Binding-site contacts:
Ligand atom O3P contacts residue ASN118 of chain 1.A at 2.7 Å (h-bond).
Ligand atom O1 contacts residue ASN10 of chain 1.A at 3.1 Å (h-bond).
Ligand atom O3P contacts residue SER116 of chain 1.A at 2.6 Å (h-bond).
Ligand atom C6 contacts residue SER116 of chain 1.A at 3.7 Å.
Ligand atom O2P contacts residue SER116 of chain 1.A at 3.6 Å.
Ligand atom O4 contacts residue SER52 of chain 1.A at 3.7 Å.
Ligand atom P' contacts residue ASP8 of chain 1.A at 3.0 Å.
Ligand atom C6 contacts residue VAL47 of chain 1.A at 3.6 Å (hydrophobic).
Ligand atom O3P contacts residue LYS117 of chain 1.A at 3.7 Å.
Ligand atom C3 contacts residue LEU44 of chain 1.A at 3.3 Å (hydrophobic).
Ligand atom O2P contacts residue LYS117 of chain 1.A at 2.9 Å (salt-bridge).
Ligand atom O2P contacts residue ARG49 of chain 1.A at 3.2 Å (salt-bridge).
Ligand atom O5 contacts residue SER116 of chain 1.A at 3.3 Å (h-bond).
Ligand atom O1X contacts residue SER114 of chain 1.A at 3.6 Å.
Ligand atom O5 contacts residue ALA115 of chain 1.A at 3.6 Å.
Ligand atom O6 contacts residue SER116 of chain 1.A at 3.5 Å.
Ligand atom P contacts residue ARG49 of chain 1.A at 3.7 Å.
Ligand atom C5 contacts residue VAL47 of chain 1.A at 3.1 Å (hydrophobic).
Ligand atom P' contacts residue SER114 of chain 1.A at 3.5 Å.
Ligand atom C3 contacts residue VAL47 of chain 1.A at 3.6 Å (hydrophobic).
Ligand atom O2X contacts residue MG1 of chain 1.B at 2.0 Å.
Ligand atom O3X contacts residue LEU9 of chain 1.A at 3.1 Å (h-bond).
Ligand atom O4 contacts residue VAL47 of chain 1.A at 2.8 Å (h-bond).
Ligand atom O3X contacts residue SER114 of chain 1.A at 2.6 Å (h-bond).
Ligand atom O2X contacts residue ASN10 of chain 1.A at 3.2 Å (h-bond).
Ligand atom O3 contacts residue LEU44 of chain 1.A at 2.9 Å (h-bond).
Ligand atom O1X contacts residue LYS145 of chain 1.A at 2.8 Å (salt-bridge).
Ligand atom O1X contacts residue ALA115 of chain 1.A at 2.9 Å (h-bond).
Ligand atom O3X contacts residue ASP8 of chain 1.A at 2.9 Å (salt-bridge).
Ligand atom O1P contacts residue ARG49 of chain 1.A at 2.8 Å (salt-bridge).
Ligand atom P contacts residue SER116 of chain 1.A at 3.6 Å.
Ligand atom O3X contacts residue ASN10 of chain 1.A at 2.8 Å (h-bond).
Ligand atom P' contacts residue MG1 of chain 1.B at 3.4 Å.
Ligand atom C4 contacts residue VAL47 of chain 1.A at 3.3 Å (hydrophobic).
Ligand atom C6 contacts residue ALA115 of chain 1.A at 3.6 Å (hydrophobic).
Ligand atom O1 contacts residue SER114 of chain 1.A at 3.6 Å (h-bond).
Ligand atom O2 contacts residue GLY46 of chain 1.A at 3.0 Å (h-bond).
Ligand atom O2X contacts residue ASP8 of chain 1.A at 2.8 Å (salt-bridge).
Ligand atom O6 contacts residue HIS20 of chain 1.A at 3.7 Å.
Ligand atom O1X contacts residue ASP8 of chain 1.A at 3.0 Å (salt-bridge).

The small molecule below binds the protein below.
Small molecule (SMILES): O=P(O)(O)OC[C@H]1O[C@@H](OP(=O)(O)O)[C@H](O)[C@@H](O)[C@@H]1O

Sequence of chain 1.A:
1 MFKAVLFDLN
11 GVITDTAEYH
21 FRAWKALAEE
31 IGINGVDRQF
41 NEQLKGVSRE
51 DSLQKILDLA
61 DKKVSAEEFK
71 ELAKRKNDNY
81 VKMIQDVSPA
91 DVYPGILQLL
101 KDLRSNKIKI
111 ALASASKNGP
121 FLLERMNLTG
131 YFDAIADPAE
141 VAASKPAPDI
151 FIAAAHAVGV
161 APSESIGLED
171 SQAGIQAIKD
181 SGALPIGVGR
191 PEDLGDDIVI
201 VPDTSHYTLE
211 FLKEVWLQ